Sequence of chain 1.G:
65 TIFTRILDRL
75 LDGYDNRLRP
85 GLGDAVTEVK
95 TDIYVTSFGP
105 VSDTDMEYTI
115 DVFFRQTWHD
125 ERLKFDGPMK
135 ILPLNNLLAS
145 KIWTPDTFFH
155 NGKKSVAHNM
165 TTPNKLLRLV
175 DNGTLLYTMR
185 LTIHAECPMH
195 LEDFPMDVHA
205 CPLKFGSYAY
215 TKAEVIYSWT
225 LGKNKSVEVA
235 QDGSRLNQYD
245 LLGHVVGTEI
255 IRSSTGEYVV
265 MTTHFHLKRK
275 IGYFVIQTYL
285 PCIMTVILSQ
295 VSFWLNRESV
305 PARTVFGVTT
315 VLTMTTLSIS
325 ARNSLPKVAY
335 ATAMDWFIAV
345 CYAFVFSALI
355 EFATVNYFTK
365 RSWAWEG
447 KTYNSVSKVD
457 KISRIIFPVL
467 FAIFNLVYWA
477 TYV

Sequence of chain 1.C:
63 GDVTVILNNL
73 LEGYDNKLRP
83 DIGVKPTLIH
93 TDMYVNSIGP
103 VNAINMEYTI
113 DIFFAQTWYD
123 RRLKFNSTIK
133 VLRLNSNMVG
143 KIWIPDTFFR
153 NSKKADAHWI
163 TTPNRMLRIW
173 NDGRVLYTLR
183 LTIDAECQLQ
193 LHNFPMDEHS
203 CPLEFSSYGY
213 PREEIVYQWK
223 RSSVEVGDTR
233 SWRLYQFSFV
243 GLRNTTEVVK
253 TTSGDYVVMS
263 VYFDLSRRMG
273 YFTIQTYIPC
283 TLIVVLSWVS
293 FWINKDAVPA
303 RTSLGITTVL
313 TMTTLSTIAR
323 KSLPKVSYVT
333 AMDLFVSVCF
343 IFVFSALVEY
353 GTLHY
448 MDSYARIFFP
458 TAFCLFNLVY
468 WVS

The small molecule below binds the protein below.
Small molecule (SMILES): Cc1ccc(-c2nc3ccc(C)cn3c2CC(=O)N(C)C)cc1

Binding-site contacts:
Ligand atom C08 contacts residue THR259 of chain 1.G at 3.3 Å.
Ligand atom C19 contacts residue SER257 of chain 1.G at 3.2 Å.
Ligand atom C04 contacts residue THR259 of chain 1.G at 3.1 Å.
Ligand atom C04 contacts residue SER257 of chain 1.G at 3.6 Å.
Ligand atom C14 contacts residue TYR262 of chain 1.G at 3.3 Å (hydrophobic).
Ligand atom C03 contacts residue SER258 of chain 1.G at 3.1 Å.
Ligand atom C13 contacts residue TYR212 of chain 1.G at 3.2 Å (hydrophobic).
Ligand atom C19 contacts residue TYR96 of chain 1.C at 3.8 Å (hydrophobic).
Ligand atom C07 contacts residue PHE115 of chain 1.C at 3.3 Å (hydrophobic).
Ligand atom C06 contacts residue PHE115 of chain 1.C at 3.7 Å (hydrophobic).
Ligand atom N16 contacts residue MET168 of chain 1.C at 3.6 Å (h-bond).
Ligand atom C06 contacts residue THR180 of chain 1.C at 3.8 Å.
Ligand atom C01 contacts residue ASP94 of chain 1.C at 3.2 Å.
Ligand atom C13 contacts residue SER211 of chain 1.G at 3.9 Å.
Ligand atom C17 contacts residue HIS154 of chain 1.G at 3.3 Å.
Ligand atom C17 contacts residue PHE152 of chain 1.G at 3.7 Å (hydrophobic).
Ligand atom C07 contacts residue ALA117 of chain 1.C at 3.5 Å (hydrophobic).
Ligand atom C14 contacts residue TYR212 of chain 1.G at 3.0 Å (hydrophobic).
Ligand atom C02 contacts residue PHE115 of chain 1.C at 3.9 Å (hydrophobic).
Ligand atom N16 contacts residue THR259 of chain 1.G at 3.1 Å (h-bond).
Ligand atom C01 contacts residue MET95 of chain 1.C at 3.9 Å (hydrophobic).
Ligand atom N21 contacts residue TYR96 of chain 1.C at 3.6 Å (h-bond).
Ligand atom C04 contacts residue SER258 of chain 1.G at 3.4 Å.
Ligand atom C06 contacts residue THR259 of chain 1.G at 3.9 Å.
Ligand atom O20 contacts residue SER257 of chain 1.G at 2.3 Å (h-bond).
Ligand atom C04 contacts residue TYR96 of chain 1.C at 3.9 Å (hydrophobic).
Ligand atom O20 contacts residue TYR96 of chain 1.C at 3.6 Å.
Ligand atom C09 contacts residue PHE115 of chain 1.C at 3.7 Å (hydrophobic).
Ligand atom C03 contacts residue TYR96 of chain 1.C at 3.7 Å (hydrophobic).
Ligand atom C09 contacts residue SER257 of chain 1.G at 3.6 Å.
Ligand atom C18 contacts residue PHE115 of chain 1.C at 3.5 Å (hydrophobic).
Ligand atom C13 contacts residue TYR262 of chain 1.G at 3.5 Å (hydrophobic).
Ligand atom C03 contacts residue THR259 of chain 1.G at 3.9 Å.
Ligand atom C22 contacts residue ARG256 of chain 1.G at 3.7 Å.
Ligand atom C02 contacts residue TYR96 of chain 1.C at 3.6 Å (hydrophobic).
Ligand atom C08 contacts residue SER257 of chain 1.G at 3.7 Å.
Ligand atom C22 contacts residue TYR96 of chain 1.C at 3.4 Å (hydrophobic).
Ligand atom C01 contacts residue TYR96 of chain 1.C at 3.8 Å (hydrophobic).
Ligand atom C01 contacts residue ALA117 of chain 1.C at 3.8 Å (hydrophobic).
Ligand atom C05 contacts residue THR259 of chain 1.G at 3.2 Å.